Binding-site contacts:
Ligand atom O5 contacts residue GLN1071 of chain 1.B at 4.0 Å.
Ligand atom N2 contacts residue ASN717 of chain 1.B at 2.9 Å (h-bond).
Ligand atom C7 contacts residue LEU922 of chain 1.B at 3.8 Å (hydrophobic).
Ligand atom C1 contacts residue GLN1071 of chain 1.B at 4.3 Å.
Ligand atom O4 contacts residue LEU922 of chain 1.B at 4.1 Å.
Ligand atom C1 contacts residue LEU922 of chain 1.B at 4.4 Å (hydrophobic).
Ligand atom O7 contacts residue ASN717 of chain 1.B at 2.9 Å (h-bond).
Ligand atom O7 contacts residue GLN1071 of chain 1.B at 3.3 Å (h-bond).
Ligand atom O6 contacts residue GLN926 of chain 1.B at 4.0 Å.
Ligand atom C3 contacts residue ASN717 of chain 1.B at 3.8 Å.
Ligand atom C2 contacts residue ASN717 of chain 1.B at 2.5 Å.
Ligand atom O7 contacts residue LEU922 of chain 1.B at 3.4 Å.
Ligand atom C7 contacts residue ASN717 of chain 1.B at 3.1 Å.
Ligand atom C8 contacts residue ASN717 of chain 1.B at 4.3 Å.
Ligand atom C6 contacts residue GLN926 of chain 1.B at 4.5 Å.
Ligand atom C5 contacts residue ASN717 of chain 1.B at 3.7 Å.
Ligand atom C4 contacts residue ASN717 of chain 1.B at 4.2 Å.
Ligand atom C7 contacts residue GLN1071 of chain 1.B at 4.5 Å.
Ligand atom O5 contacts residue ASN717 of chain 1.B at 2.3 Å (h-bond).
Ligand atom C5 contacts residue LEU922 of chain 1.B at 4.1 Å (hydrophobic).
Ligand atom C1 contacts residue ASN717 of chain 1.B at 1.4 Å.
Ligand atom C8 contacts residue LEU922 of chain 1.B at 3.9 Å (hydrophobic).

Sequence of chain 1.B:
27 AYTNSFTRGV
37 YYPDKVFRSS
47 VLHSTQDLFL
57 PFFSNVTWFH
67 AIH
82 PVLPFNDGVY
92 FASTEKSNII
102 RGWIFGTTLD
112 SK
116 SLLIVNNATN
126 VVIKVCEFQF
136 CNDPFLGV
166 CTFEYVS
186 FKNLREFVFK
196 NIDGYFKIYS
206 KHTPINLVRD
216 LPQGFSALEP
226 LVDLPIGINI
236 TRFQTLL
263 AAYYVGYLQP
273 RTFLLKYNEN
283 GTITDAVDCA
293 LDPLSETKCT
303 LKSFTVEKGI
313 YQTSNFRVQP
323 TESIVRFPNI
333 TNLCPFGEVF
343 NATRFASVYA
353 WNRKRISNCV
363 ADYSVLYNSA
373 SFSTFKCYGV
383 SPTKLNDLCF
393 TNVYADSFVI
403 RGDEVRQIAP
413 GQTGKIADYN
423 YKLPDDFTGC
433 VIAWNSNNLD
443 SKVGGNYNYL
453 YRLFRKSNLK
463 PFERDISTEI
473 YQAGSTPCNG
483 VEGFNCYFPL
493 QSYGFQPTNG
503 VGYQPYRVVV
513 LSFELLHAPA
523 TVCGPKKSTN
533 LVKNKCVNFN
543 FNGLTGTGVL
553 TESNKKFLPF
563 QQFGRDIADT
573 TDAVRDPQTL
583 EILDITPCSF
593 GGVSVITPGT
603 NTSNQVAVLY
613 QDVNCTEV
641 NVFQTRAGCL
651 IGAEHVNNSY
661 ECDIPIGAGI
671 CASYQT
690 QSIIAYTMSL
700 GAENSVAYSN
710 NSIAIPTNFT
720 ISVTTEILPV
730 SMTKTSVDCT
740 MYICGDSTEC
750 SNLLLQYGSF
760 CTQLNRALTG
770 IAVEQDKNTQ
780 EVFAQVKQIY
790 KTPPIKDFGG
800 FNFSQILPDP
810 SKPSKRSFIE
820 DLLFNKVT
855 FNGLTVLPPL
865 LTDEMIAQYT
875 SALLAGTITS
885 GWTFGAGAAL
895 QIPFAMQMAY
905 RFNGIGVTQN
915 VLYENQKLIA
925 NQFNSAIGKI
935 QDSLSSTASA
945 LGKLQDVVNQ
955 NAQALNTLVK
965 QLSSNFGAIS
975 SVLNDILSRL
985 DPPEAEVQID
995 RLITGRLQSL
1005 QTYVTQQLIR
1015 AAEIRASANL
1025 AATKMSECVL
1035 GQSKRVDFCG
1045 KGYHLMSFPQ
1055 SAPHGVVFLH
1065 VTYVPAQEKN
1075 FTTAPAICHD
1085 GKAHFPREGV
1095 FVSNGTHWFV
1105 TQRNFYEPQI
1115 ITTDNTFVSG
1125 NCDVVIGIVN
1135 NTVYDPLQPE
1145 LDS

A small-molecule ligand and the protein it binds are described below.
Small molecule (SMILES): CC(=O)N[C@H]1[C@H](O[C@H]2[C@H](O)[C@@H](NC(C)=O)CO[C@@H]2CO)O[C@H](CO)[C@@H](O)[C@@H]1O